A small-molecule ligand and the protein it binds are described below.
Small molecule (SMILES): CC(=O)N[C@@H]1[C@@H](O)[C@H](O)[C@@H](CO)O[C@H]1O

Sequence of chain 10.F:
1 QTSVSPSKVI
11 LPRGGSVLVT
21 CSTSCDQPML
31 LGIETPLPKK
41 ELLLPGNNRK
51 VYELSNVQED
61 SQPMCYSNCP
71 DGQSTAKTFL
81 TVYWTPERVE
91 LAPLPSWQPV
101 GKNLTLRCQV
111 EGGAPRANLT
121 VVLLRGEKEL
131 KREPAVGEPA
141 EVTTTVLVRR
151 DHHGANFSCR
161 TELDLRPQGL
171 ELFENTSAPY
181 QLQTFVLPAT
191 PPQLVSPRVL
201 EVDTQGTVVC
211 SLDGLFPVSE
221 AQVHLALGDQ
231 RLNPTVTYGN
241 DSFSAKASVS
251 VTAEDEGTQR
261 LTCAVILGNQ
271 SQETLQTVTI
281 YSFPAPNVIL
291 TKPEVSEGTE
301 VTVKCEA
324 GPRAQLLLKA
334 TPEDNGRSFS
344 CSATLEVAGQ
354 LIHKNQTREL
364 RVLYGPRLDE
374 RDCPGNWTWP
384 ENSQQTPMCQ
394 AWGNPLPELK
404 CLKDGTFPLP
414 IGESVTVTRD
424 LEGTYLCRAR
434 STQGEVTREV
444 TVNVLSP

Binding-site contacts:
Ligand atom C2 contacts residue LEU147 of chain 10.F at 4.3 Å (hydrophobic).
Ligand atom C2 contacts residue ASN103 of chain 10.F at 3.2 Å.
Ligand atom O5 contacts residue ASN103 of chain 10.F at 2.6 Å (h-bond).
Ligand atom N2 contacts residue THR145 of chain 10.F at 4.0 Å.
Ligand atom N2 contacts residue LEU147 of chain 10.F at 3.6 Å.
Ligand atom C1 contacts residue ASN103 of chain 10.F at 1.7 Å.
Ligand atom C2 contacts residue THR145 of chain 10.F at 4.1 Å.
Ligand atom C5 contacts residue THR145 of chain 10.F at 4.0 Å.
Ligand atom C1 contacts residue THR145 of chain 10.F at 3.4 Å.
Ligand atom N2 contacts residue ASN103 of chain 10.F at 3.8 Å.
Ligand atom O7 contacts residue LEU147 of chain 10.F at 3.0 Å.
Ligand atom C3 contacts residue ASN103 of chain 10.F at 4.5 Å.
Ligand atom C5 contacts residue ASN103 of chain 10.F at 4.0 Å.
Ligand atom C3 contacts residue THR145 of chain 10.F at 4.1 Å.
Ligand atom O5 contacts residue THR145 of chain 10.F at 4.0 Å.
Ligand atom C8 contacts residue VAL146 of chain 10.F at 4.5 Å (hydrophobic).
Ligand atom C7 contacts residue LEU147 of chain 10.F at 3.1 Å (hydrophobic).
Ligand atom C8 contacts residue LEU147 of chain 10.F at 3.4 Å (hydrophobic).